Binding-site contacts:
Ligand atom C4 contacts residue SER283 of chain 1.A at 3.8 Å.
Ligand atom C1 contacts residue CYS149 of chain 1.A at 3.4 Å (hydrophobic).
Ligand atom N15 contacts residue PHE183 of chain 1.A at 3.2 Å.
Ligand atom CL1 contacts residue HEM1 of chain 1.C at 3.6 Å.
Ligand atom N12 contacts residue ALA284 of chain 1.A at 3.6 Å.
Ligand atom N18 contacts residue HEM1 of chain 1.C at 2.9 Å (h-bond).
Ligand atom C7 contacts residue CYS149 of chain 1.A at 3.7 Å (hydrophobic).
Ligand atom S10 contacts residue HEM1 of chain 1.C at 3.1 Å (h-bond).
Ligand atom C11 contacts residue PHE183 of chain 1.A at 3.4 Å (hydrophobic).
Ligand atom C3 contacts residue TYR146 of chain 1.A at 3.6 Å (hydrophobic).
Ligand atom C7 contacts residue LEU254 of chain 1.A at 3.7 Å (hydrophobic).
Ligand atom C6 contacts residue VAL150 of chain 1.A at 3.6 Å (hydrophobic).
Ligand atom N15 contacts residue ALA284 of chain 1.A at 3.5 Å.
Ligand atom C6 contacts residue PHE183 of chain 1.A at 3.6 Å (hydrophobic).
Ligand atom C4 contacts residue ALA284 of chain 1.A at 3.8 Å (hydrophobic).
Ligand atom N18 contacts residue SER283 of chain 1.A at 3.7 Å.
Ligand atom C4 contacts residue TYR146 of chain 1.A at 3.5 Å (hydrophobic).
Ligand atom CL1 contacts residue PHE246 of chain 1.A at 3.5 Å.
Ligand atom C1 contacts residue VAL145 of chain 1.A at 3.7 Å (hydrophobic).
Ligand atom C24 contacts residue PHE183 of chain 1.A at 3.8 Å (hydrophobic).
Ligand atom N12 contacts residue PHE183 of chain 1.A at 3.8 Å.
Ligand atom C19 contacts residue GLY282 of chain 1.A at 3.1 Å.
Ligand atom C22 contacts residue LEU254 of chain 1.A at 3.7 Å (hydrophobic).
Ligand atom C1 contacts residue TYR146 of chain 1.A at 3.6 Å (hydrophobic).
Ligand atom C14 contacts residue PHE183 of chain 1.A at 3.6 Å (hydrophobic).
Ligand atom C11 contacts residue ALA284 of chain 1.A at 3.4 Å (hydrophobic).
Ligand atom C5 contacts residue TYR146 of chain 1.A at 3.7 Å (hydrophobic).
Ligand atom S10 contacts residue SER187 of chain 1.A at 3.5 Å.
Ligand atom C13 contacts residue HEM1 of chain 1.C at 2.9 Å.
Ligand atom C23 contacts residue LEU250 of chain 1.A at 3.8 Å (hydrophobic).
Ligand atom C11 contacts residue HEM1 of chain 1.C at 3.1 Å.
Ligand atom C8 contacts residue PHE183 of chain 1.A at 3.6 Å (hydrophobic).
Ligand atom N12 contacts residue HEM1 of chain 1.C at 2.1 Å.
Ligand atom C9 contacts residue TYR146 of chain 1.A at 3.6 Å (hydrophobic).
Ligand atom N18 contacts residue GLY282 of chain 1.A at 3.7 Å.
Ligand atom O17 contacts residue LEU254 of chain 1.A at 3.7 Å.
Ligand atom C19 contacts residue HEM1 of chain 1.C at 3.7 Å.
Ligand atom C23 contacts residue PHE183 of chain 1.A at 3.5 Å (hydrophobic).
Ligand atom C9 contacts residue SER187 of chain 1.A at 3.8 Å.
Ligand atom C23 contacts residue LEU254 of chain 1.A at 3.6 Å (hydrophobic).

A small-molecule ligand and the protein it binds are described below.
Small molecule (SMILES): Cc1ccc(-c2csc3ncc(C(=O)NCCc4cccc(Cl)c4)n23)cc1

Sequence of chain 1.A:
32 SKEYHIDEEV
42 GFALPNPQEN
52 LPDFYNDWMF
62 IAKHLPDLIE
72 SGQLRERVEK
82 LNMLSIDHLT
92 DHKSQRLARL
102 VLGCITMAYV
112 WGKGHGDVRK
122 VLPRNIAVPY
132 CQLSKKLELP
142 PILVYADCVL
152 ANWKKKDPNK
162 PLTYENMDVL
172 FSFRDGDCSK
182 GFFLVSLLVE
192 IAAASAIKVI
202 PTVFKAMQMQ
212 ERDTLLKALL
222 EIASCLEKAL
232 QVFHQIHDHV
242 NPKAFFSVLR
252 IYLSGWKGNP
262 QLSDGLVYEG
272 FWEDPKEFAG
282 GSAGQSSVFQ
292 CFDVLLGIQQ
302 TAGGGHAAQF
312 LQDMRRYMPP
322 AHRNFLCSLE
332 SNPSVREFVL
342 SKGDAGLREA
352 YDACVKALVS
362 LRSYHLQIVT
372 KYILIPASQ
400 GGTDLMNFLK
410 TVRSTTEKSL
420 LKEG